The small molecule below binds the protein below.
Small molecule (SMILES): COC(=O)NCCCCCC(=O)N[C@@H]1O[C@H](CO)[C@H](O)[C@H](O)[C@H]1O

Sequence of chain 1.A:
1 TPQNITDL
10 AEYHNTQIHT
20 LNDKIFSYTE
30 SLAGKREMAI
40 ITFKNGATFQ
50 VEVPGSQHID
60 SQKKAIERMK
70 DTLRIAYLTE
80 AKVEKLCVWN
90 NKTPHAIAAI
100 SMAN

Binding-site contacts:
Ligand atom O5 contacts residue GLN56 of chain 1.A at 3.8 Å.
Ligand atom O3 contacts residue GLU51 of chain 1.A at 4.2 Å.
Ligand atom O3 contacts residue LYS91 of chain 1.A at 2.8 Å (salt-bridge).
Ligand atom C6 contacts residue HIS57 of chain 1.A at 3.6 Å.
Ligand atom O4 contacts residue GLU51 of chain 1.A at 2.6 Å (salt-bridge).
Ligand atom O6 contacts residue HIS57 of chain 1.A at 3.7 Å.
Ligand atom O16 contacts residue 2331 of chain 1.G at 3.5 Å (h-bond).
Ligand atom C17 contacts residue 2331 of chain 1.G at 2.6 Å.
Ligand atom N13 contacts residue SQ1 of chain 1.H at 3.6 Å.
Ligand atom O15 contacts residue ILE58 of chain 1.A at 3.5 Å.
Ligand atom O6 contacts residue GLN61 of chain 1.A at 3.0 Å (h-bond).
Ligand atom C11 contacts residue GLN56 of chain 1.A at 3.6 Å.
Ligand atom C4 contacts residue GLU51 of chain 1.A at 3.4 Å.
Ligand atom C4 contacts residue LYS91 of chain 1.A at 3.9 Å.
Ligand atom N13 contacts residue ILE58 of chain 1.A at 4.2 Å.
Ligand atom O4 contacts residue GLN56 of chain 1.A at 3.3 Å.
Ligand atom O4 contacts residue LYS91 of chain 1.A at 3.0 Å (salt-bridge).
Ligand atom O2 contacts residue ASN90 of chain 1.A at 3.0 Å (h-bond).
Ligand atom C5 contacts residue TRP88 of chain 1.A at 3.6 Å (hydrophobic).
Ligand atom C6 contacts residue TRP88 of chain 1.A at 3.8 Å (hydrophobic).
Ligand atom O3 contacts residue TRP88 of chain 1.A at 3.7 Å.
Ligand atom O3 contacts residue ASN90 of chain 1.A at 2.8 Å (h-bond).
Ligand atom C6 contacts residue GLU51 of chain 1.A at 4.2 Å.
Ligand atom C6 contacts residue GLN56 of chain 1.A at 3.9 Å.
Ligand atom C3 contacts residue TRP88 of chain 1.A at 3.6 Å (hydrophobic).
Ligand atom C10 contacts residue GLN56 of chain 1.A at 3.1 Å.
Ligand atom O16 contacts residue SQ1 of chain 1.H at 2.6 Å.
Ligand atom C6 contacts residue GLN61 of chain 1.A at 4.0 Å.
Ligand atom C17 contacts residue SQ1 of chain 1.H at 1.5 Å.
Ligand atom C14 contacts residue SQ1 of chain 1.H at 3.4 Å.
Ligand atom O6 contacts residue TRP88 of chain 1.A at 3.9 Å.
Ligand atom C2 contacts residue LYS91 of chain 1.A at 4.0 Å.
Ligand atom O6 contacts residue GLN56 of chain 1.A at 3.9 Å.
Ligand atom C3 contacts residue ASN90 of chain 1.A at 3.7 Å.
Ligand atom C4 contacts residue TRP88 of chain 1.A at 3.5 Å (hydrophobic).
Ligand atom C2 contacts residue ASN90 of chain 1.A at 4.1 Å.
Ligand atom C3 contacts residue LYS91 of chain 1.A at 3.7 Å.
Ligand atom C12 contacts residue ILE58 of chain 1.A at 3.5 Å (hydrophobic).
Ligand atom N1 contacts residue GLN56 of chain 1.A at 4.0 Å.
Ligand atom C9 contacts residue SQ1 of chain 1.H at 4.1 Å.